A small-molecule ligand and the protein it binds are described below.
Small molecule (SMILES): Nc1nc2c(ncn2[C@@H]2O[C@H](CO[P](=O)(O)O[P](=O)(O)NP(=O)(O)O)[C@@H](O)[C@H]2O)c(=O)[nH]1

Sequence of chain 1.G:
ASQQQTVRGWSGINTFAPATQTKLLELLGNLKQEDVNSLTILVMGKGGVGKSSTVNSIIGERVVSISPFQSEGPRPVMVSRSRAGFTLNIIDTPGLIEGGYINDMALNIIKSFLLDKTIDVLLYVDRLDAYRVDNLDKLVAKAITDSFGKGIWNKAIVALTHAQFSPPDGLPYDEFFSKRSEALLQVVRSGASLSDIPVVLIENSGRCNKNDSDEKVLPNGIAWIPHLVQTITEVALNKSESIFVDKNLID

Binding-site contacts:
Ligand atom PB contacts residue MG1 of chain 1.EA at 3.2 Å.
Ligand atom C4 contacts residue HIS163 of chain 1.H at 3.4 Å.
Ligand atom O1B contacts residue VAL50 of chain 1.H at 3.1 Å (h-bond).
Ligand atom N3B contacts residue GLY49 of chain 1.H at 3.2 Å (h-bond).
Ligand atom O6 contacts residue HIS163 of chain 1.H at 2.7 Å (h-bond).
Ligand atom PG contacts residue ARG133 of chain 1.G at 3.4 Å.
Ligand atom N1 contacts residue GLU210 of chain 1.H at 2.7 Å (salt-bridge).
Ligand atom O3G contacts residue GLY48 of chain 1.H at 3.1 Å.
Ligand atom PG contacts residue LYS52 of chain 1.H at 3.3 Å.
Ligand atom O2' contacts residue PRO169 of chain 1.G at 3.1 Å.
Ligand atom O6 contacts residue GLU210 of chain 1.H at 3.1 Å (salt-bridge).
Ligand atom C6 contacts residue GLU210 of chain 1.H at 3.3 Å.
Ligand atom C6 contacts residue HIS163 of chain 1.H at 3.4 Å.
Ligand atom O3G contacts residue LYS52 of chain 1.H at 2.4 Å (salt-bridge).
Ligand atom O1A contacts residue SER53 of chain 1.H at 3.3 Å (h-bond).
Ligand atom O1B contacts residue GLY49 of chain 1.H at 3.5 Å (h-bond).
Ligand atom O5' contacts residue SER54 of chain 1.H at 3.5 Å (h-bond).
Ligand atom N3B contacts residue ARG133 of chain 1.G at 3.2 Å (salt-bridge).
Ligand atom PA contacts residue SER54 of chain 1.H at 3.4 Å.
Ligand atom O1A contacts residue SER54 of chain 1.H at 2.5 Å (h-bond).
Ligand atom O4' contacts residue TYR132 of chain 1.G at 3.2 Å.
Ligand atom N3B contacts residue MG1 of chain 1.EA at 3.4 Å.
Ligand atom O6 contacts residue ASN211 of chain 1.H at 3.1 Å (h-bond).
Ligand atom O2B contacts residue LYS52 of chain 1.H at 3.5 Å (salt-bridge).
Ligand atom O1B contacts residue LYS52 of chain 1.H at 2.7 Å (salt-bridge).
Ligand atom PB contacts residue LYS52 of chain 1.H at 3.3 Å.
Ligand atom O2B contacts residue MG1 of chain 1.EA at 2.0 Å.
Ligand atom O3' contacts residue PRO69 of chain 1.H at 3.4 Å.
Ligand atom C5' contacts residue ARG133 of chain 1.G at 3.3 Å.
Ligand atom N3 contacts residue HIS163 of chain 1.H at 3.4 Å (h-bond).
Ligand atom PG contacts residue MG1 of chain 1.EA at 3.2 Å.
Ligand atom O2B contacts residue SER53 of chain 1.H at 2.9 Å (h-bond).
Ligand atom O3' contacts residue PRO169 of chain 1.G at 3.2 Å.
Ligand atom O1A contacts residue GLY51 of chain 1.H at 3.2 Å.
Ligand atom O3A contacts residue GLY51 of chain 1.H at 3.0 Å (h-bond).
Ligand atom O2G contacts residue MG1 of chain 1.EA at 2.0 Å.
Ligand atom O3G contacts residue GLY49 of chain 1.H at 3.3 Å (h-bond).
Ligand atom O1B contacts residue GLY51 of chain 1.H at 2.8 Å (h-bond).
Ligand atom O1G contacts residue ARG133 of chain 1.G at 2.4 Å (salt-bridge).
Ligand atom C5 contacts residue HIS163 of chain 1.H at 3.4 Å.

Sequence of chain 1.H:
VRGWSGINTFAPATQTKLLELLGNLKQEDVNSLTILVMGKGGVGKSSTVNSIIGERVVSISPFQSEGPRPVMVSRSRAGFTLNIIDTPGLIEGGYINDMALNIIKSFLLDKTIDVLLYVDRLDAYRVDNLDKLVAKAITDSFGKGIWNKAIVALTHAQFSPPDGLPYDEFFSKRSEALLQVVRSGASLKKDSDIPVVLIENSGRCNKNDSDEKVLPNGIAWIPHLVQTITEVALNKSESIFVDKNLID